Binding-site contacts:
Ligand atom CB contacts residue ASP485 of chain 1.JA at 4.3 Å.

Sequence of chain 1.JA:
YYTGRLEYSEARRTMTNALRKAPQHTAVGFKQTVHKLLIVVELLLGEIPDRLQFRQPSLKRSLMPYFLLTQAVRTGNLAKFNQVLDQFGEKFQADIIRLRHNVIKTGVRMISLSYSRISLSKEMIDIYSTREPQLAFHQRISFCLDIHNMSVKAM

This protein binds this small molecule.
Small molecule (SMILES): CC[C@@H](C)NC(=O)[C@H](C)NC(=O)[C@H](C)N.C[C@H](N)C(=O)N[C@@H](C)C(=O)N[C@@H](C)C(=O)N[C@@H](C)C(=O)N[C@@H](C)C=O